Sequence of chain 1.I:
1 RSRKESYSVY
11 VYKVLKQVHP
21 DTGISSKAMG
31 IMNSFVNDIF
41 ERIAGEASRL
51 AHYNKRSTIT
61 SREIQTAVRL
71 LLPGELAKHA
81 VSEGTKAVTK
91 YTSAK

Sequence of chain 1.H:
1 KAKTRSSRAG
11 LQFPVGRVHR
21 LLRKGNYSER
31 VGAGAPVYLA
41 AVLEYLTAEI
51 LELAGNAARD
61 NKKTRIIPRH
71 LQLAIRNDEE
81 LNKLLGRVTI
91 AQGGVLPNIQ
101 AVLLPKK

Sequence of chain 1.B:
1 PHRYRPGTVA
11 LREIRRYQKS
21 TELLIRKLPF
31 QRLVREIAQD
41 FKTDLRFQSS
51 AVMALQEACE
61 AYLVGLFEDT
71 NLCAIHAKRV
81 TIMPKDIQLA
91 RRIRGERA

Sequence of chain 1.F:
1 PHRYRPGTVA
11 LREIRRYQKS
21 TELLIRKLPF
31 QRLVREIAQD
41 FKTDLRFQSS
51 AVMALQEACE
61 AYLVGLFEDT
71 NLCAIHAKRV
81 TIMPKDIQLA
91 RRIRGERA

Binding-site contacts:
Ligand atom O contacts residue HIS79 of chain 1.I at 3.1 Å.
Ligand atom CD contacts residue GLU80 of chain 1.H at 3.4 Å.
Ligand atom OH contacts residue LYS85 of chain 1.F at 3.3 Å (salt-bridge).
Ligand atom N contacts residue ARG97 of chain 1.F at 3.3 Å (salt-bridge).
Ligand atom O contacts residue HIS79 of chain 1.I at 3.1 Å.
Ligand atom N contacts residue ALA98 of chain 1.F at 3.0 Å (h-bond).
Ligand atom CD contacts residue HIS79 of chain 1.I at 3.4 Å.
Ligand atom N contacts residue GLU83 of chain 1.I at 2.9 Å (salt-bridge).
Ligand atom ND2 contacts residue SER82 of chain 1.I at 3.0 Å (h-bond).
Ligand atom N contacts residue GLN17 of chain 1.I at 2.8 Å (h-bond).
Ligand atom CG contacts residue ASN77 of chain 1.H at 3.2 Å.
Ligand atom O contacts residue GLU79 of chain 1.H at 3.1 Å (salt-bridge).
Ligand atom NH2 contacts residue ASP78 of chain 1.H at 3.0 Å (salt-bridge).
Ligand atom C contacts residue HIS79 of chain 1.I at 3.3 Å.
Ligand atom NH1 contacts residue ASP78 of chain 1.H at 3.1 Å (salt-bridge).
Ligand atom CA contacts residue ALA98 of chain 1.F at 3.2 Å (hydrophobic).
Ligand atom CZ contacts residue ASP78 of chain 1.H at 3.5 Å.
Ligand atom CG2 contacts residue ASP78 of chain 1.H at 3.0 Å.
Ligand atom CE1 contacts residue GLU44 of chain 1.H at 3.1 Å.
Ligand atom CB contacts residue GLU83 of chain 1.I at 3.1 Å.
Ligand atom NE contacts residue LEU76 of chain 1.I at 3.2 Å.
Ligand atom NH2 contacts residue LEU96 of chain 1.H at 3.4 Å.
Ligand atom CB contacts residue ASP78 of chain 1.H at 3.4 Å.
Ligand atom NE2 contacts residue ASN77 of chain 1.H at 3.0 Å (h-bond).
Ligand atom NH1 contacts residue GLU49 of chain 1.H at 3.4 Å.
Ligand atom O contacts residue GLN100 of chain 1.H at 3.1 Å (h-bond).
Ligand atom NH2 contacts residue GLU80 of chain 1.H at 3.1 Å (salt-bridge).
Ligand atom OH contacts residue VAL14 of chain 1.I at 3.3 Å.
Ligand atom CD contacts residue ASN98 of chain 1.H at 3.4 Å.
Ligand atom CA contacts residue GLN17 of chain 1.I at 3.1 Å.
Ligand atom O contacts residue ARG97 of chain 1.F at 3.2 Å (salt-bridge).
Ligand atom OG1 contacts residue ASP78 of chain 1.H at 2.8 Å (salt-bridge).
Ligand atom NE contacts residue GLU49 of chain 1.H at 3.3 Å (salt-bridge).
Ligand atom N contacts residue ASN98 of chain 1.H at 3.0 Å (h-bond).
Ligand atom OH contacts residue GLU44 of chain 1.H at 2.5 Å (salt-bridge).
Ligand atom N contacts residue GLU49 of chain 1.H at 3.2 Å (salt-bridge).
Ligand atom O contacts residue ALA98 of chain 1.F at 3.5 Å (h-bond).
Ligand atom O contacts residue ASN98 of chain 1.H at 3.2 Å (h-bond).
Ligand atom CZ contacts residue LEU76 of chain 1.I at 3.4 Å (hydrophobic).
Ligand atom CZ contacts residue GLU44 of chain 1.H at 3.2 Å.

A protein and the small-molecule ligand that binds it are described below.
Small molecule (SMILES): CC(C)C[C@H](NC(=O)[C@H](CC(N)=O)NC(=O)[C@H](Cc1ccc(O)cc1)NC(=O)CNC(=O)CN)C(=O)N[C@@H](CCCN=C(N)N)C(=O)N1CCC[C@H]1C(=O)N[C@@H](CCCN=C(N)N)C(=O)N[C@H](C(=O)N[C@@H](Cc1ccc(O)cc1)C(=O)N[C@@H](CCC(N)=O)C(=O)N1CCC[C@H]1C(=O)N[C@@H](CCC(N)=O)C(=O)N[C@@H](CCCN=C(N)N)C(=O)N[C@@H](Cc1ccc(O)cc1)C(=O)NCC(=O)NCC(N)=O)[C@@H](C)O